Sequence of chain 1.A:
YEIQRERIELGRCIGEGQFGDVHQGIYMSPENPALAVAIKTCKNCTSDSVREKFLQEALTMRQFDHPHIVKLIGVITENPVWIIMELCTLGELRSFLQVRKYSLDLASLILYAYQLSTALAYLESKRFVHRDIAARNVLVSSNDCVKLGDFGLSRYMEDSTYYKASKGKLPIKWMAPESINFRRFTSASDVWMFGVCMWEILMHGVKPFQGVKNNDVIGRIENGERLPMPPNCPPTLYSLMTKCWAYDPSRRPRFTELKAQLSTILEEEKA

Binding-site contacts:
Ligand atom C10 contacts residue MET92 of chain 1.A at 3.6 Å (hydrophobic).
Ligand atom N29 contacts residue ASP157 of chain 1.A at 3.4 Å (salt-bridge).
Ligand atom C26 contacts residue ARG162 of chain 1.A at 3.7 Å.
Ligand atom C4 contacts residue LEU146 of chain 1.A at 3.6 Å (hydrophobic).
Ligand atom C12 contacts residue VAL77 of chain 1.A at 3.6 Å (hydrophobic).
Ligand atom C11 contacts residue PHE158 of chain 1.A at 3.6 Å (hydrophobic).
Ligand atom C27 contacts residue ASP157 of chain 1.A at 3.5 Å.
Ligand atom N29 contacts residue MET68 of chain 1.A at 3.4 Å (h-bond).
Ligand atom N16 contacts residue ASP157 of chain 1.A at 3.6 Å.
Ligand atom N8 contacts residue ALA45 of chain 1.A at 3.7 Å.
Ligand atom C17 contacts residue ASP157 of chain 1.A at 3.7 Å.
Ligand atom C9 contacts residue CYS95 of chain 1.A at 3.7 Å (hydrophobic).
Ligand atom O31 contacts residue GLY156 of chain 1.A at 3.2 Å.
Ligand atom C30 contacts residue GLU64 of chain 1.A at 3.2 Å.
Ligand atom O31 contacts residue ASP157 of chain 1.A at 3.0 Å (salt-bridge).
Ligand atom C27 contacts residue GLU64 of chain 1.A at 3.3 Å.
Ligand atom N7 contacts residue LEU146 of chain 1.A at 3.6 Å.
Ligand atom N8 contacts residue LEU146 of chain 1.A at 3.5 Å.
Ligand atom N29 contacts residue GLU64 of chain 1.A at 2.8 Å (salt-bridge).
Ligand atom C9 contacts residue ALA45 of chain 1.A at 3.8 Å (hydrophobic).
Ligand atom C18 contacts residue ASP157 of chain 1.A at 3.6 Å.
Ligand atom C26 contacts residue GLU64 of chain 1.A at 3.7 Å.
Ligand atom C35 contacts residue GLY156 of chain 1.A at 3.7 Å.
Ligand atom C34 contacts residue PHE135 of chain 1.A at 3.5 Å (hydrophobic).
Ligand atom N20 contacts residue ASP157 of chain 1.A at 3.6 Å.
Ligand atom C13 contacts residue LEU146 of chain 1.A at 3.5 Å (hydrophobic).
Ligand atom C9 contacts residue LEU146 of chain 1.A at 3.5 Å (hydrophobic).
Ligand atom N32 contacts residue GLU64 of chain 1.A at 2.7 Å (salt-bridge).
Ligand atom C24 contacts residue GLU64 of chain 1.A at 3.6 Å.
Ligand atom C28 contacts residue TYR163 of chain 1.A at 3.7 Å (hydrophobic).
Ligand atom C12 contacts residue PHE158 of chain 1.A at 3.7 Å (hydrophobic).
Ligand atom C9 contacts residue GLU93 of chain 1.A at 3.3 Å.
Ligand atom C25 contacts residue ARG162 of chain 1.A at 3.7 Å.
Ligand atom N6 contacts residue ILE21 of chain 1.A at 3.6 Å.
Ligand atom N7 contacts residue CYS95 of chain 1.A at 3.0 Å (h-bond).
Ligand atom C28 contacts residue ARG162 of chain 1.A at 3.5 Å.
Ligand atom C30 contacts residue ASP157 of chain 1.A at 3.3 Å.
Ligand atom C3 contacts residue LEU146 of chain 1.A at 3.6 Å (hydrophobic).
Ligand atom N36 contacts residue CYS95 of chain 1.A at 2.9 Å (h-bond).
Ligand atom C13 contacts residue VAL77 of chain 1.A at 3.6 Å (hydrophobic).

A small-molecule ligand and the protein it binds are described below.
Small molecule (SMILES): Cc1ccc(-n2nc(C(C)(C)C)cc2NC(=O)Nc2ccc(-n3cnc4c(N)ncnc43)cc2)cc1